Sequence of chain 9.D:
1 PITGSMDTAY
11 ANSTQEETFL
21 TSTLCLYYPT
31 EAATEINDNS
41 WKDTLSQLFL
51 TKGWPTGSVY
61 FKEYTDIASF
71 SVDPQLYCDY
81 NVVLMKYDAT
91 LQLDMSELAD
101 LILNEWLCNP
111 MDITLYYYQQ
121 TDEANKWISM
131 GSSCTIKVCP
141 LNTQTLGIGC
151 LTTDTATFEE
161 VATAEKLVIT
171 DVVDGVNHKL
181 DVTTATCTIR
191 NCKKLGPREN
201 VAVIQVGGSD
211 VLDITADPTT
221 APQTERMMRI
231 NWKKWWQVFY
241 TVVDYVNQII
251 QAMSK

Binding-site contacts:
Ligand atom C5 contacts residue ASN12 of chain 9.D at 4.1 Å.
Ligand atom O7 contacts residue ASN12 of chain 9.D at 3.6 Å.
Ligand atom C7 contacts residue ASN12 of chain 9.D at 3.9 Å.
Ligand atom C2 contacts residue ASN12 of chain 9.D at 3.3 Å.
Ligand atom N2 contacts residue ASN12 of chain 9.D at 3.8 Å.
Ligand atom O5 contacts residue ASN12 of chain 9.D at 2.7 Å (h-bond).
Ligand atom C1 contacts residue ASN12 of chain 9.D at 2.2 Å.

A protein and the small-molecule ligand that binds it are described below.
Small molecule (SMILES): CC(=O)N[C@H]1[C@H](O[C@H]2[C@H](O)[C@@H](NC(C)=O)CO[C@@H]2CO)O[C@H](CO)[C@@H](O)[C@@H]1O